The protein below binds the small molecule below.
Small molecule (SMILES): CO[P](=O)(O)O[C@H]1[C@@H](O)[C@H](n2ccc(=O)[nH]c2=O)O[C@@H]1COP(=O)(O)O

Sequence of chain 1.SB:
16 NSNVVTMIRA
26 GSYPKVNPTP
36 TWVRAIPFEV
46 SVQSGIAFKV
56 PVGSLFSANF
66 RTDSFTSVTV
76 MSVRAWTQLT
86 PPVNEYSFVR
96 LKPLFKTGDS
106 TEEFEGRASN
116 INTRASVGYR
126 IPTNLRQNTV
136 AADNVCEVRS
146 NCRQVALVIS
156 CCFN

Binding-site contacts:
Ligand atom N3 contacts residue SER17 of chain 1.SB at 4.4 Å.
Ligand atom C3' contacts residue ARG125 of chain 1.RB at 3.5 Å.
Ligand atom OP3 contacts residue ARG125 of chain 1.RB at 3.1 Å.
Ligand atom C5 contacts residue ARG125 of chain 1.RB at 4.0 Å.
Ligand atom C6 contacts residue ARG125 of chain 1.RB at 3.9 Å.
Ligand atom O2 contacts residue ASN16 of chain 1.SB at 3.0 Å (h-bond).
Ligand atom OP1 contacts residue ILE23 of chain 1.SB at 3.8 Å.
Ligand atom OP3 contacts residue ILE23 of chain 1.SB at 3.9 Å.
Ligand atom C2 contacts residue ARG125 of chain 1.RB at 4.3 Å.
Ligand atom N1 contacts residue ARG125 of chain 1.RB at 4.2 Å.
Ligand atom C5 contacts residue THR21 of chain 1.SB at 4.4 Å.
Ligand atom OP2 contacts residue SER77 of chain 1.RB at 4.0 Å.
Ligand atom C2 contacts residue ASN16 of chain 1.SB at 3.5 Å.
Ligand atom C5' contacts residue ARG125 of chain 1.RB at 4.3 Å.
Ligand atom O4 contacts residue THR21 of chain 1.SB at 4.5 Å.
Ligand atom O5' contacts residue ARG131 of chain 1.RB at 2.9 Å (salt-bridge).
Ligand atom O4 contacts residue SER17 of chain 1.SB at 3.1 Å.
Ligand atom C4 contacts residue SER17 of chain 1.SB at 4.0 Å.
Ligand atom OP3 contacts residue SER77 of chain 1.RB at 4.2 Å.
Ligand atom P contacts residue ARG131 of chain 1.RB at 3.6 Å.
Ligand atom C4 contacts residue ASN16 of chain 1.SB at 4.4 Å.
Ligand atom P contacts residue ARG125 of chain 1.RB at 3.7 Å.
Ligand atom C5' contacts residue MET76 of chain 1.RB at 4.3 Å (hydrophobic).
Ligand atom P contacts residue ILE23 of chain 1.SB at 4.2 Å.
Ligand atom N3 contacts residue ASN16 of chain 1.SB at 3.2 Å (h-bond).
Ligand atom C2' contacts residue ARG125 of chain 1.RB at 4.0 Å.
Ligand atom OP2 contacts residue ILE23 of chain 1.SB at 4.2 Å.
Ligand atom OP1 contacts residue ARG125 of chain 1.RB at 2.6 Å (salt-bridge).
Ligand atom N3 contacts residue ARG125 of chain 1.RB at 4.2 Å.
Ligand atom O5' contacts residue ARG125 of chain 1.RB at 3.1 Å (salt-bridge).
Ligand atom C4 contacts residue ARG125 of chain 1.RB at 4.0 Å.
Ligand atom O4 contacts residue ARG125 of chain 1.RB at 4.2 Å.
Ligand atom O3' contacts residue ARG125 of chain 1.RB at 4.1 Å.
Ligand atom OP2 contacts residue ARG131 of chain 1.RB at 3.9 Å.
Ligand atom OP1 contacts residue ARG131 of chain 1.RB at 3.4 Å (salt-bridge).
Ligand atom C5' contacts residue ARG131 of chain 1.RB at 3.4 Å.

Sequence of chain 1.RB:
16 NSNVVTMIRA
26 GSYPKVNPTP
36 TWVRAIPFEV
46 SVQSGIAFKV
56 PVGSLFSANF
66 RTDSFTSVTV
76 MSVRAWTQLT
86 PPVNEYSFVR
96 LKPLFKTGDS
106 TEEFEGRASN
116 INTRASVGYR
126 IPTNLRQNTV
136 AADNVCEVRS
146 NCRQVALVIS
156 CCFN